Binding-site contacts:
Ligand atom OG1 contacts residue ASP91 of chain 1.J at 2.2 Å (salt-bridge).
Ligand atom O2P contacts residue THR65 of chain 1.J at 3.2 Å (h-bond).
Ligand atom CD2 contacts residue TYR123 of chain 1.J at 3.3 Å (hydrophobic).
Ligand atom CA contacts residue TYR124 of chain 1.J at 3.4 Å (hydrophobic).
Ligand atom N contacts residue ASN76 of chain 1.J at 3.6 Å (h-bond).
Ligand atom CG2 contacts residue ARG93 of chain 1.J at 3.5 Å.
Ligand atom O3P contacts residue SER58 of chain 1.J at 3.2 Å.
Ligand atom O1P contacts residue ARG55 of chain 1.J at 2.5 Å (salt-bridge).
Ligand atom O contacts residue ILE125 of chain 1.J at 3.2 Å.
Ligand atom N contacts residue TYR124 of chain 1.J at 2.7 Å (h-bond).
Ligand atom CD2 contacts residue ASN76 of chain 1.J at 3.5 Å.
Ligand atom CG1 contacts residue ARG93 of chain 1.J at 3.3 Å.
Ligand atom O2P contacts residue SER57 of chain 1.J at 2.6 Å (h-bond).
Ligand atom O2P contacts residue ARG78 of chain 1.J at 2.4 Å (salt-bridge).
Ligand atom C contacts residue TYR124 of chain 1.J at 3.5 Å (hydrophobic).
Ligand atom OE2 contacts residue LYS75 of chain 1.J at 2.7 Å (salt-bridge).
Ligand atom P contacts residue ARG78 of chain 1.J at 3.6 Å.
Ligand atom O3P contacts residue ARG78 of chain 1.J at 3.4 Å (salt-bridge).
Ligand atom O1P contacts residue SER58 of chain 1.J at 2.7 Å (h-bond).
Ligand atom CG2 contacts residue ASP91 of chain 1.J at 3.5 Å.
Ligand atom O2P contacts residue SER58 of chain 1.J at 3.6 Å.
Ligand atom ND1 contacts residue GLN96 of chain 1.J at 3.4 Å.
Ligand atom CE2 contacts residue ASN76 of chain 1.J at 3.5 Å.
Ligand atom O contacts residue LEU77 of chain 1.J at 3.2 Å.
Ligand atom CB contacts residue ASP91 of chain 1.J at 3.3 Å.
Ligand atom CE2 contacts residue ARG78 of chain 1.J at 3.2 Å.
Ligand atom CA contacts residue ASN76 of chain 1.J at 3.5 Å.
Ligand atom O contacts residue TYR124 of chain 1.J at 3.0 Å (h-bond).
Ligand atom CZ contacts residue ARG55 of chain 1.J at 3.6 Å.
Ligand atom N contacts residue ASN76 of chain 1.J at 3.4 Å (h-bond).
Ligand atom CG contacts residue GLN96 of chain 1.J at 3.6 Å.
Ligand atom OH contacts residue ARG55 of chain 1.J at 2.7 Å (salt-bridge).
Ligand atom O contacts residue ASP91 of chain 1.J at 3.4 Å.
Ligand atom CD2 contacts residue ARG78 of chain 1.J at 3.6 Å.
Ligand atom CD contacts residue LYS75 of chain 1.J at 3.4 Å.
Ligand atom P contacts residue ARG55 of chain 1.J at 3.6 Å.
Ligand atom P contacts residue SER58 of chain 1.J at 3.5 Å.
Ligand atom C contacts residue LEU77 of chain 1.J at 3.6 Å (hydrophobic).
Ligand atom O1P contacts residue SER57 of chain 1.J at 3.5 Å.
Ligand atom O contacts residue ASN76 of chain 1.J at 2.9 Å (h-bond).

This protein binds this small molecule.
Small molecule (SMILES): CC(C)[C@H](NC(=O)[C@@H](NC(=O)[C@@H](NC(=O)[C@H](CO)NC(=O)[C@H](Cc1ccc(OP(=O)(O)O)cc1)NC(=O)[C@H](CCC(=O)O)NC(=O)[C@@H](NC(=O)[C@@H](N)[C@@H](C)O)C(C)C)[C@@H](C)O)C(C)C)C(=O)N[C@H](C=O)Cc1cnc[nH]1

Sequence of chain 1.J:
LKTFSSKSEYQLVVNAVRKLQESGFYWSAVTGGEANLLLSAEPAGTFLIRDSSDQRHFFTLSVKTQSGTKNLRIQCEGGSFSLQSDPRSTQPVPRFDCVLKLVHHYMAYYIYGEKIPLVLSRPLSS